A protein and the small-molecule ligand that binds it are described below.
Small molecule (SMILES): O=c1[nH]c2cc(C(F)(F)F)c(N3CCOCC3)cc2n(CP(=O)(O)O)c1=O

Binding-site contacts:
Ligand atom CAU contacts residue ARG514 of chain 1.A at 3.6 Å.
Ligand atom FAF contacts residue GLU734 of chain 1.A at 3.5 Å.
Ligand atom CAI contacts residue TYR479 of chain 1.A at 3.6 Å (hydrophobic).
Ligand atom NAP contacts residue TYR479 of chain 1.A at 3.8 Å.
Ligand atom CAV contacts residue PRO507 of chain 1.A at 3.9 Å (hydrophobic).
Ligand atom FAG contacts residue MET737 of chain 1.A at 3.6 Å.
Ligand atom CAZ contacts residue TYR761 of chain 1.A at 3.6 Å (hydrophobic).
Ligand atom FAH contacts residue TYR434 of chain 1.A at 3.9 Å.
Ligand atom CAT contacts residue TYR479 of chain 1.A at 3.6 Å (hydrophobic).
Ligand atom OAA contacts residue ARG514 of chain 1.A at 2.5 Å (salt-bridge).
Ligand atom CAS contacts residue TYR761 of chain 1.A at 3.8 Å (hydrophobic).
Ligand atom OAD contacts residue SER683 of chain 1.A at 3.4 Å (h-bond).
Ligand atom CAU contacts residue TYR479 of chain 1.A at 3.6 Å (hydrophobic).
Ligand atom NAP contacts residue PRO507 of chain 1.A at 3.1 Å (h-bond).
Ligand atom CAT contacts residue PRO507 of chain 1.A at 4.0 Å (hydrophobic).
Ligand atom FAF contacts residue TYR761 of chain 1.A at 2.6 Å.
Ligand atom CAL contacts residue GLU431 of chain 1.A at 3.9 Å.
Ligand atom OAD contacts residue GLY682 of chain 1.A at 3.0 Å.
Ligand atom NAY contacts residue TYR479 of chain 1.A at 3.4 Å.
Ligand atom CAJ contacts residue TYR479 of chain 1.A at 3.7 Å (hydrophobic).
Ligand atom CAO contacts residue TYR479 of chain 1.A at 3.8 Å (hydrophobic).
Ligand atom NAP contacts residue THR509 of chain 1.A at 3.5 Å (h-bond).
Ligand atom CAW contacts residue TYR479 of chain 1.A at 3.4 Å (hydrophobic).
Ligand atom OAA contacts residue THR509 of chain 1.A at 2.9 Å (h-bond).
Ligand atom PBA contacts residue SER683 of chain 1.A at 3.8 Å.
Ligand atom FAH contacts residue TYR479 of chain 1.A at 3.5 Å.
Ligand atom OAE contacts residue GLU734 of chain 1.A at 3.4 Å (salt-bridge).
Ligand atom OAB contacts residue TYR479 of chain 1.A at 3.6 Å.
Ligand atom OAB contacts residue ARG514 of chain 1.A at 2.6 Å (salt-bridge).
Ligand atom OAE contacts residue SER683 of chain 1.A at 3.8 Å.
Ligand atom CAJ contacts residue TYR761 of chain 1.A at 3.4 Å (hydrophobic).
Ligand atom CAN contacts residue GLU431 of chain 1.A at 3.9 Å.
Ligand atom CAT contacts residue ARG514 of chain 1.A at 3.6 Å.
Ligand atom CAT contacts residue THR509 of chain 1.A at 3.2 Å.
Ligand atom CAS contacts residue TYR479 of chain 1.A at 3.7 Å (hydrophobic).
Ligand atom CAJ contacts residue PRO507 of chain 1.A at 3.8 Å (hydrophobic).
Ligand atom OAC contacts residue SER683 of chain 1.A at 3.0 Å (h-bond).
Ligand atom FAH contacts residue GLU431 of chain 1.A at 3.4 Å.
Ligand atom OAA contacts residue LEU508 of chain 1.A at 3.7 Å.
Ligand atom CAV contacts residue TYR479 of chain 1.A at 3.6 Å (hydrophobic).

Sequence of chain 1.A:
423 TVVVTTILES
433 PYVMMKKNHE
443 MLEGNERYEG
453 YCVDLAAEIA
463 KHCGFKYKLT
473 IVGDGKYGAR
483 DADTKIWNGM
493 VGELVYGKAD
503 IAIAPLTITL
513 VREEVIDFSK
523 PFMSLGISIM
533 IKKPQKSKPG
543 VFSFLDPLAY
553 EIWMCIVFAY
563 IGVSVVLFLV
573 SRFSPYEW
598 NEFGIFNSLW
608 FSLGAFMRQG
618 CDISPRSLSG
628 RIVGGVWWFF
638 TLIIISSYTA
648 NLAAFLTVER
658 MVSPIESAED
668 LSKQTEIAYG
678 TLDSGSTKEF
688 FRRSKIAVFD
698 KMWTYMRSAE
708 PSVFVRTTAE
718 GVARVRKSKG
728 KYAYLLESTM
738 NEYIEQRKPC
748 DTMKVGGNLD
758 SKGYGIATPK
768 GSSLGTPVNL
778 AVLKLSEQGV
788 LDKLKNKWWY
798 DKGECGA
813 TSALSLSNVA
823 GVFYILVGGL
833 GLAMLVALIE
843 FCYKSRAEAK